Sequence of chain 51.C:
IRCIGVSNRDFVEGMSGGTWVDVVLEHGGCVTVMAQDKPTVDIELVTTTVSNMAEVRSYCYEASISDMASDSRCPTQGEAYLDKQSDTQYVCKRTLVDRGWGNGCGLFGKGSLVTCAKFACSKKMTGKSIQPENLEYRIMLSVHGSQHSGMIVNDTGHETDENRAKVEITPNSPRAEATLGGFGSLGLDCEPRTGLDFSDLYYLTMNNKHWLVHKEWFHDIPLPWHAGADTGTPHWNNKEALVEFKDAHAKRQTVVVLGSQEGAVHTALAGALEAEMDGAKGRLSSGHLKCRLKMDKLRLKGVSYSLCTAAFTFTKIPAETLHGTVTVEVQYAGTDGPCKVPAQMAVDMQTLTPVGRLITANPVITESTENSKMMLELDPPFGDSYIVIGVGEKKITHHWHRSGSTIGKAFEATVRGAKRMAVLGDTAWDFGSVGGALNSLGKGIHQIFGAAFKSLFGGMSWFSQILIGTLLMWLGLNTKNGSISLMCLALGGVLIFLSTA

A small-molecule ligand and the protein it binds are described below.
Small molecule (SMILES): CC(=O)N[C@H]1[C@H](O[C@H]2[C@H](O)[C@@H](NC(C)=O)CO[C@@H]2CO)O[C@H](CO)[C@@H](O)[C@@H]1O

Binding-site contacts:
Ligand atom C2 contacts residue THR156 of chain 51.C at 4.2 Å.
Ligand atom C6 contacts residue MET151 of chain 51.C at 4.5 Å (hydrophobic).
Ligand atom C7 contacts residue THR156 of chain 51.C at 3.9 Å.
Ligand atom N2 contacts residue THR156 of chain 51.C at 3.6 Å (h-bond).
Ligand atom N2 contacts residue ASN154 of chain 51.C at 3.8 Å.
Ligand atom C8 contacts residue ASN154 of chain 51.C at 3.6 Å.
Ligand atom O7 contacts residue ASN154 of chain 51.C at 2.6 Å (h-bond).
Ligand atom O5 contacts residue ASN154 of chain 51.C at 4.0 Å.
Ligand atom C8 contacts residue THR156 of chain 51.C at 4.0 Å.
Ligand atom O6 contacts residue MET151 of chain 51.C at 3.4 Å.
Ligand atom C1 contacts residue ASN154 of chain 51.C at 3.4 Å.
Ligand atom C7 contacts residue ASN154 of chain 51.C at 3.3 Å.
Ligand atom C1 contacts residue THR156 of chain 51.C at 3.6 Å.
Ligand atom C2 contacts residue ASN154 of chain 51.C at 3.5 Å.